Binding-site contacts:
Ligand atom C3 contacts residue PRO279 of chain 2.B at 4.2 Å (hydrophobic).
Ligand atom C8 contacts residue PRO279 of chain 2.B at 4.1 Å (hydrophobic).
Ligand atom N7 contacts residue GLU306 of chain 2.B at 2.6 Å (salt-bridge).
Ligand atom C4 contacts residue GLY300 of chain 2.B at 4.2 Å.
Ligand atom C3 contacts residue VAL281 of chain 2.B at 4.4 Å (hydrophobic).
Ligand atom N7 contacts residue MET303 of chain 2.B at 4.3 Å.
Ligand atom N7 contacts residue TRP301 of chain 2.B at 2.8 Å (h-bond).
Ligand atom C8 contacts residue ASN299 of chain 2.B at 4.2 Å.
Ligand atom C8 contacts residue GLY300 of chain 2.B at 4.1 Å.
Ligand atom N6 contacts residue HEM1 of chain 2.F at 3.5 Å.
Ligand atom C5 contacts residue GLU306 of chain 2.B at 3.4 Å.
Ligand atom C8 contacts residue PHE298 of chain 2.B at 3.8 Å (hydrophobic).
Ligand atom C5 contacts residue TRP301 of chain 2.B at 3.9 Å (hydrophobic).
Ligand atom C4 contacts residue PRO279 of chain 2.B at 3.9 Å (hydrophobic).
Ligand atom N7 contacts residue HEM1 of chain 2.F at 3.2 Å.
Ligand atom C8 contacts residue HEM1 of chain 2.F at 3.3 Å.
Ligand atom C8 contacts residue VAL281 of chain 2.B at 4.0 Å (hydrophobic).
Ligand atom C2 contacts residue HEM1 of chain 2.F at 3.7 Å.
Ligand atom C4 contacts residue TRP301 of chain 2.B at 4.3 Å (hydrophobic).
Ligand atom C5 contacts residue HEM1 of chain 2.F at 3.4 Å.
Ligand atom C3 contacts residue HEM1 of chain 2.F at 3.6 Å.
Ligand atom C5 contacts residue PRO279 of chain 2.B at 3.8 Å (hydrophobic).
Ligand atom C1 contacts residue GLU306 of chain 2.B at 3.4 Å.
Ligand atom C4 contacts residue HEM1 of chain 2.F at 3.2 Å.
Ligand atom C1 contacts residue HEM1 of chain 2.F at 3.5 Å.
Ligand atom N6 contacts residue PRO279 of chain 2.B at 4.2 Å.
Ligand atom N7 contacts residue TYR302 of chain 2.B at 3.7 Å.
Ligand atom N7 contacts residue PRO279 of chain 2.B at 3.9 Å.
Ligand atom N6 contacts residue GLU306 of chain 2.B at 2.7 Å (salt-bridge).
Ligand atom C2 contacts residue VAL281 of chain 2.B at 3.8 Å (hydrophobic).

This protein binds this small molecule.
Small molecule (SMILES): Cc1ccnc(N)c1

Sequence of chain 2.B:
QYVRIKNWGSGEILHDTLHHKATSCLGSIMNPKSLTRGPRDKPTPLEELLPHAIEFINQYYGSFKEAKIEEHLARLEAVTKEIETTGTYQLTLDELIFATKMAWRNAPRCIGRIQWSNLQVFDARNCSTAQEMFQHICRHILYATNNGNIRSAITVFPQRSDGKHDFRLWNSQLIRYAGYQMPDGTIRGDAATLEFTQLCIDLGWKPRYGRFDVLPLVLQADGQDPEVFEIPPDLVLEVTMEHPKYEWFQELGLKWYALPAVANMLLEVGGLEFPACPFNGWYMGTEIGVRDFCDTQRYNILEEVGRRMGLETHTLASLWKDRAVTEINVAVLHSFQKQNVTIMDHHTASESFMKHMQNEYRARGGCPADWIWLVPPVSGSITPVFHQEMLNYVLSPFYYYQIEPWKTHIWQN